This small molecule binds to this protein.
Small molecule (SMILES): CN(C(=O)c1cc(OS(=O)(=O)c2ccc3ccccc3c2)ccc1NS(=O)(=O)c1ccc2ccccc2c1)[C@@H](CC(=O)O)C(=O)O

Sequence of chain 1.C:
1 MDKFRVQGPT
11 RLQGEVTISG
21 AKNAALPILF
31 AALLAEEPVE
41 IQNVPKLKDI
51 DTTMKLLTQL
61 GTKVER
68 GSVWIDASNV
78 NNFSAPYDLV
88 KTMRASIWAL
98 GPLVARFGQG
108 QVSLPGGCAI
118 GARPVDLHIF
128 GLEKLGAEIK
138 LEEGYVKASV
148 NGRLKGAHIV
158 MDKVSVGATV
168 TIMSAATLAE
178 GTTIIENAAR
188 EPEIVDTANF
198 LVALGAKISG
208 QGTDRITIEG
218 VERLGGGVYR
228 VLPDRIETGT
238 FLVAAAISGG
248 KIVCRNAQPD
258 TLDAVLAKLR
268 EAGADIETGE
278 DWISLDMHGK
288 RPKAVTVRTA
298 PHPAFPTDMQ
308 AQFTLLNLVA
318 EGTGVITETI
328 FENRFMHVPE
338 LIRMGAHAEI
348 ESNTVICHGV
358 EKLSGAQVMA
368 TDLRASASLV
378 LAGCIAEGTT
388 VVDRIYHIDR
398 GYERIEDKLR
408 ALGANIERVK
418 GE

Binding-site contacts:
Ligand atom C3 contacts residue PRO121 of chain 1.C at 3.8 Å (hydrophobic).
Ligand atom O53 contacts residue LYS22 of chain 1.C at 3.0 Å (salt-bridge).
Ligand atom C36 contacts residue ASN23 of chain 1.C at 3.4 Å.
Ligand atom C46 contacts residue TRP95 of chain 1.C at 3.6 Å (hydrophobic).
Ligand atom C45 contacts residue ASN23 of chain 1.C at 3.2 Å.
Ligand atom O54 contacts residue HIS125 of chain 1.C at 3.1 Å (h-bond).
Ligand atom C22 contacts residue TRP95 of chain 1.C at 3.6 Å (hydrophobic).
Ligand atom S18 contacts residue HIS125 of chain 1.C at 3.4 Å (h-bond).
Ligand atom C35 contacts residue ASN23 of chain 1.C at 3.4 Å.
Ligand atom C46 contacts residue ASN23 of chain 1.C at 3.5 Å.
Ligand atom C4 contacts residue ARG91 of chain 1.C at 3.6 Å.
Ligand atom O19 contacts residue GLY164 of chain 1.C at 3.3 Å.
Ligand atom C1 contacts residue PRO121 of chain 1.C at 3.9 Å (hydrophobic).
Ligand atom O19 contacts residue HIS125 of chain 1.C at 2.9 Å.
Ligand atom O53 contacts residue ASN23 of chain 1.C at 3.4 Å (h-bond).
Ligand atom O19 contacts residue ILE94 of chain 1.C at 3.6 Å.
Ligand atom C3 contacts residue ARG91 of chain 1.C at 3.6 Å.
Ligand atom C33 contacts residue VAL163 of chain 1.C at 3.7 Å (hydrophobic).
Ligand atom C14 contacts residue ARG91 of chain 1.C at 3.7 Å.
Ligand atom C6 contacts residue ILE94 of chain 1.C at 3.4 Å (hydrophobic).
Ligand atom C2 contacts residue PRO121 of chain 1.C at 3.2 Å (hydrophobic).
Ligand atom O52 contacts residue LEU26 of chain 1.C at 2.7 Å.
Ligand atom C9 contacts residue ARG91 of chain 1.C at 3.3 Å.
Ligand atom C32 contacts residue GLU188 of chain 1.C at 3.9 Å.
Ligand atom C21 contacts residue ALA92 of chain 1.C at 3.6 Å (hydrophobic).
Ligand atom C42 contacts residue ASN23 of chain 1.C at 3.0 Å.
Ligand atom C6 contacts residue ARG91 of chain 1.C at 3.6 Å.
Ligand atom O50 contacts residue ARG91 of chain 1.C at 2.8 Å (salt-bridge).
Ligand atom O66 contacts residue PHE328 of chain 1.C at 3.5 Å.
Ligand atom C21 contacts residue TRP95 of chain 1.C at 3.2 Å (hydrophobic).
Ligand atom C5 contacts residue VAL122 of chain 1.C at 3.8 Å (hydrophobic).
Ligand atom O65 contacts residue ARG91 of chain 1.C at 3.9 Å.
Ligand atom O52 contacts residue LYS22 of chain 1.C at 3.8 Å.
Ligand atom S31 contacts residue LEU26 of chain 1.C at 3.9 Å.
Ligand atom C34 contacts residue ASN23 of chain 1.C at 3.6 Å.
Ligand atom C5 contacts residue ARG91 of chain 1.C at 3.4 Å.
Ligand atom S31 contacts residue ASN23 of chain 1.C at 3.5 Å (h-bond).
Ligand atom O54 contacts residue PRO121 of chain 1.C at 3.4 Å.
Ligand atom C41 contacts residue ASN23 of chain 1.C at 3.4 Å.
Ligand atom O52 contacts residue ASN23 of chain 1.C at 3.7 Å.